Sequence of chain 1.D:
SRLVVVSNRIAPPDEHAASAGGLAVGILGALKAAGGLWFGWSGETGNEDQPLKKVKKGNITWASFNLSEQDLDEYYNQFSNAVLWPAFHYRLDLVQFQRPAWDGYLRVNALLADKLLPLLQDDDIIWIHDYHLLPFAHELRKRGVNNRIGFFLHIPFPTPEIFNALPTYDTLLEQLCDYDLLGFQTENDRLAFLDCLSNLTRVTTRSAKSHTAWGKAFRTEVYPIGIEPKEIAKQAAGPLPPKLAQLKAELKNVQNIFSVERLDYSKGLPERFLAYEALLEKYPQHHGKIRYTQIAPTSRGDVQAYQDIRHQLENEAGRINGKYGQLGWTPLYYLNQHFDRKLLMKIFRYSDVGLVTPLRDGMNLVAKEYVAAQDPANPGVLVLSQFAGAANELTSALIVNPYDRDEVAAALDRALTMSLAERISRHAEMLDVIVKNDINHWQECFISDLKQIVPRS

The small molecule below binds the protein below.
Small molecule (SMILES): O=P(O)(O)OC[C@H]1C[C@H](N[C@H]2C=C(CO)[C@@H](O)[C@H](O)[C@H]2O)[C@H](O)[C@@H](O)[C@@H]1O

Binding-site contacts:
Ligand atom OAT contacts residue ASP362 of chain 1.D at 3.8 Å.
Ligand atom OAS contacts residue GLY363 of chain 1.D at 3.3 Å (h-bond).
Ligand atom CAD contacts residue ILE226 of chain 1.D at 3.6 Å (hydrophobic).
Ligand atom CAH contacts residue MET364 of chain 1.D at 3.7 Å (hydrophobic).
Ligand atom CAV contacts residue UDP1 of chain 1.P at 3.4 Å.
Ligand atom OAO contacts residue ILE156 of chain 1.D at 3.5 Å.
Ligand atom OAQ contacts residue ILE226 of chain 1.D at 3.8 Å.
Ligand atom OAP contacts residue HIS133 of chain 1.D at 3.6 Å.
Ligand atom OAO contacts residue HIS155 of chain 1.D at 3.7 Å.
Ligand atom OAO contacts residue ASP131 of chain 1.D at 2.5 Å (salt-bridge).
Ligand atom OAS contacts residue ASN365 of chain 1.D at 3.4 Å (h-bond).
Ligand atom OAR contacts residue UDP1 of chain 1.P at 2.6 Å (h-bond).
Ligand atom CAH contacts residue ASN365 of chain 1.D at 3.7 Å.
Ligand atom PBA contacts residue ARG301 of chain 1.D at 3.8 Å.
Ligand atom OAS contacts residue MET364 of chain 1.D at 3.2 Å (h-bond).
Ligand atom OAR contacts residue ASN365 of chain 1.D at 2.9 Å (h-bond).
Ligand atom CAC contacts residue ASP131 of chain 1.D at 3.5 Å.
Ligand atom OAW contacts residue ARG301 of chain 1.D at 3.0 Å (salt-bridge).
Ligand atom CAM contacts residue UDP1 of chain 1.P at 3.7 Å.
Ligand atom CAV contacts residue ARG301 of chain 1.D at 3.7 Å.
Ligand atom OAR contacts residue LEU366 of chain 1.D at 3.6 Å (h-bond).
Ligand atom CAI contacts residue UDP1 of chain 1.P at 3.6 Å.
Ligand atom CAH contacts residue UDP1 of chain 1.P at 3.5 Å.
Ligand atom OAT contacts residue TRP86 of chain 1.D at 3.6 Å.
Ligand atom CAA contacts residue UDP1 of chain 1.P at 3.7 Å.
Ligand atom OAR contacts residue MET364 of chain 1.D at 3.5 Å.
Ligand atom CAL contacts residue HIS155 of chain 1.D at 3.6 Å.
Ligand atom CAB contacts residue ASP131 of chain 1.D at 3.4 Å.
Ligand atom OAT contacts residue UDP1 of chain 1.P at 2.7 Å (h-bond).
Ligand atom OAS contacts residue ASP362 of chain 1.D at 2.8 Å (salt-bridge).
Ligand atom OAQ contacts residue HIS155 of chain 1.D at 2.8 Å (h-bond).
Ligand atom NAN contacts residue UDP1 of chain 1.P at 2.7 Å (h-bond).
Ligand atom OAP contacts residue ASP131 of chain 1.D at 2.9 Å (salt-bridge).
Ligand atom OAO contacts residue TYR132 of chain 1.D at 3.8 Å.
Ligand atom OAY contacts residue ARG301 of chain 1.D at 3.0 Å (salt-bridge).
Ligand atom CAG contacts residue ARG263 of chain 1.D at 3.7 Å.
Ligand atom CAJ contacts residue UDP1 of chain 1.P at 3.6 Å.
Ligand atom CAJ contacts residue HIS155 of chain 1.D at 3.8 Å.
Ligand atom OAW contacts residue ARG263 of chain 1.D at 3.6 Å.
Ligand atom CAF contacts residue UDP1 of chain 1.P at 3.7 Å.